The protein below binds the small molecule below.
Small molecule (SMILES): CC(C)CCC[C@@H](C)[C@H]1CC[C@H]2[C@@H]3CC=C4C[C@@H](O)CC[C@]4(C)[C@H]3CC[C@]12C

Binding-site contacts:
Ligand atom C4 contacts residue GLY101 of chain 1.A at 4.0 Å.
Ligand atom C5 contacts residue GLY101 of chain 1.A at 3.8 Å.
Ligand atom C2 contacts residue ALA97 of chain 1.A at 4.0 Å (hydrophobic).
Ligand atom C11 contacts residue OLB1 of chain 1.G at 4.0 Å.
Ligand atom C12 contacts residue OLB1 of chain 1.G at 4.3 Å.
Ligand atom C23 contacts residue OLB1 of chain 1.G at 4.2 Å.
Ligand atom C21 contacts residue OLB1 of chain 1.G at 4.1 Å.
Ligand atom C19 contacts residue ILE105 of chain 1.A at 4.2 Å (hydrophobic).
Ligand atom C18 contacts residue PHE87 of chain 1.A at 4.3 Å (hydrophobic).
Ligand atom C26 contacts residue OLB1 of chain 1.G at 3.7 Å.
Ligand atom C15 contacts residue OLC1 of chain 1.W at 4.2 Å.
Ligand atom C2 contacts residue OLB1 of chain 1.G at 3.9 Å.
Ligand atom C18 contacts residue PHE104 of chain 1.A at 4.1 Å (hydrophobic).
Ligand atom C19 contacts residue GLY101 of chain 1.A at 3.8 Å.
Ligand atom C23 contacts residue LEU83 of chain 1.A at 4.5 Å (hydrophobic).
Ligand atom O1 contacts residue ALA97 of chain 1.A at 3.5 Å.
Ligand atom C3 contacts residue ALA98 of chain 1.A at 4.0 Å (hydrophobic).
Ligand atom C27 contacts residue LEU83 of chain 1.A at 4.5 Å (hydrophobic).
Ligand atom C20 contacts residue PHE87 of chain 1.A at 4.4 Å (hydrophobic).
Ligand atom O1 contacts residue GLN188 of chain 1.A at 4.1 Å.
Ligand atom C16 contacts residue OLC1 of chain 1.W at 4.2 Å.
Ligand atom C18 contacts residue ILE105 of chain 1.A at 3.5 Å (hydrophobic).
Ligand atom C4 contacts residue ALA98 of chain 1.A at 3.8 Å (hydrophobic).
Ligand atom C7 contacts residue GLY101 of chain 1.A at 4.1 Å.
Ligand atom C6 contacts residue GLY101 of chain 1.A at 3.8 Å.
Ligand atom C6 contacts residue OLC1 of chain 1.W at 4.1 Å.
Ligand atom C1 contacts residue OLB1 of chain 1.G at 3.7 Å.
Ligand atom C19 contacts residue ALA97 of chain 1.A at 4.4 Å (hydrophobic).
Ligand atom O1 contacts residue ALA98 of chain 1.A at 3.0 Å (h-bond).
Ligand atom C7 contacts residue OLC1 of chain 1.W at 3.8 Å.
Ligand atom C26 contacts residue LEU83 of chain 1.A at 4.1 Å (hydrophobic).
Ligand atom C4 contacts residue ALA97 of chain 1.A at 4.3 Å (hydrophobic).
Ligand atom C3 contacts residue ALA97 of chain 1.A at 4.3 Å (hydrophobic).
Ligand atom C2 contacts residue PHE95 of chain 1.A at 4.3 Å (hydrophobic).
Ligand atom C19 contacts residue PHE95 of chain 1.A at 4.2 Å (hydrophobic).

Sequence of chain 1.A:
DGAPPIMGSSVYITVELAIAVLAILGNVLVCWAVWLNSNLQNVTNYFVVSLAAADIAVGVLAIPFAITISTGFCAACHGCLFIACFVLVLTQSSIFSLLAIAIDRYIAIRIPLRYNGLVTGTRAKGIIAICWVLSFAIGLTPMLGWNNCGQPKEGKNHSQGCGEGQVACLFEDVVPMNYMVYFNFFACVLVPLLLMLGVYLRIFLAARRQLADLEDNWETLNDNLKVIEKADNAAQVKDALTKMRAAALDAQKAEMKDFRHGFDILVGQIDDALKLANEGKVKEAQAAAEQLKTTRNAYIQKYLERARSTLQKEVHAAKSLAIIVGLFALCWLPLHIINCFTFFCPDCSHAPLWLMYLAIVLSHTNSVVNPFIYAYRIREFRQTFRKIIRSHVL